Sequence of chain 1.O:
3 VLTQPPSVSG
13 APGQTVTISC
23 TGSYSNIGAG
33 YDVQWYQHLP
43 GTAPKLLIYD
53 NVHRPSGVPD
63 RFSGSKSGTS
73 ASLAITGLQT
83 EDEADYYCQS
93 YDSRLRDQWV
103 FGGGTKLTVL

Binding-site contacts:
Ligand atom N2 contacts residue ASN196 of chain 1.K at 2.5 Å (h-bond).
Ligand atom C2 contacts residue ASN196 of chain 1.K at 2.0 Å.
Ligand atom C2 contacts residue TYR26 of chain 1.O at 4.5 Å (hydrophobic).
Ligand atom C1 contacts residue TYR26 of chain 1.O at 3.9 Å (hydrophobic).
Ligand atom C5 contacts residue ASN196 of chain 1.K at 3.6 Å.
Ligand atom C5 contacts residue TYR26 of chain 1.O at 3.6 Å (hydrophobic).
Ligand atom C3 contacts residue TYR26 of chain 1.O at 4.2 Å (hydrophobic).
Ligand atom C7 contacts residue ASN196 of chain 1.K at 3.2 Å.
Ligand atom O5 contacts residue TYR26 of chain 1.O at 4.0 Å.
Ligand atom O5 contacts residue ASN196 of chain 1.K at 2.4 Å (h-bond).
Ligand atom C3 contacts residue ASN196 of chain 1.K at 3.5 Å.
Ligand atom C4 contacts residue ASN196 of chain 1.K at 4.0 Å.
Ligand atom O7 contacts residue ASN196 of chain 1.K at 3.4 Å (h-bond).
Ligand atom C8 contacts residue ASN196 of chain 1.K at 3.6 Å.
Ligand atom O3 contacts residue ASN196 of chain 1.K at 4.4 Å.
Ligand atom C7 contacts residue GLU197 of chain 1.K at 4.2 Å.
Ligand atom C1 contacts residue ASN196 of chain 1.K at 1.4 Å.
Ligand atom C8 contacts residue GLU197 of chain 1.K at 3.3 Å.
Ligand atom N2 contacts residue GLU197 of chain 1.K at 4.0 Å.
Ligand atom C6 contacts residue TYR26 of chain 1.O at 4.3 Å (hydrophobic).

This protein binds this small molecule.
Small molecule (SMILES): CC(=O)N[C@@H]1[C@@H](O)[C@H](O)[C@@H](CO)O[C@H]1O

Sequence of chain 1.K:
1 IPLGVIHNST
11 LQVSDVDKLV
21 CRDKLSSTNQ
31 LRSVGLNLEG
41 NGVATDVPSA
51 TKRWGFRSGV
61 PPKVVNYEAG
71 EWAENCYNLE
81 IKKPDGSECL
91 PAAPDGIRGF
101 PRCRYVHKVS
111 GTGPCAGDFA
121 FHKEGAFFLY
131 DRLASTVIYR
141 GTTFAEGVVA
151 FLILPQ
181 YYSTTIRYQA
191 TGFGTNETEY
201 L